Binding-site contacts:
Ligand atom O5 contacts residue LEU73 of chain 2.A at 3.5 Å.
Ligand atom C21 contacts residue GLY55 of chain 3.A at 3.7 Å.
Ligand atom C23 contacts residue PRO104 of chain 2.A at 3.8 Å (hydrophobic).
Ligand atom C12 contacts residue HIS53 of chain 3.A at 3.4 Å.
Ligand atom C18 contacts residue HIS53 of chain 3.A at 3.8 Å.
Ligand atom N1 contacts residue THR51 of chain 3.A at 3.5 Å.
Ligand atom C13 contacts residue ALA18 of chain 2.A at 3.7 Å (hydrophobic).
Ligand atom O5 contacts residue ASN71 of chain 2.A at 3.8 Å.
Ligand atom N20 contacts residue ILE105 of chain 2.A at 3.6 Å.
Ligand atom C17 contacts residue HIS53 of chain 3.A at 3.0 Å.
Ligand atom C17 contacts residue TYR54 of chain 3.A at 3.9 Å (hydrophobic).
Ligand atom O19 contacts residue PRO104 of chain 2.A at 3.1 Å (h-bond).
Ligand atom N1 contacts residue GLU74 of chain 2.A at 2.8 Å (salt-bridge).
Ligand atom N7 contacts residue TYR54 of chain 3.A at 3.1 Å (h-bond).
Ligand atom N8 contacts residue HIS53 of chain 3.A at 3.9 Å.
Ligand atom C23 contacts residue PRO106 of chain 2.A at 3.5 Å (hydrophobic).
Ligand atom C21 contacts residue PRO104 of chain 2.A at 3.6 Å (hydrophobic).
Ligand atom N9 contacts residue TYR54 of chain 3.A at 3.8 Å.
Ligand atom O5 contacts residue TYR54 of chain 3.A at 3.6 Å.
Ligand atom N11 contacts residue TYR54 of chain 3.A at 3.8 Å.
Ligand atom N8 contacts residue TYR54 of chain 3.A at 3.6 Å.
Ligand atom N20 contacts residue HIS53 of chain 3.A at 3.6 Å.
Ligand atom C6 contacts residue TYR54 of chain 3.A at 3.2 Å (hydrophobic).
Ligand atom N3 contacts residue TYR54 of chain 3.A at 3.5 Å.
Ligand atom N11 contacts residue VAL52 of chain 3.A at 3.7 Å.
Ligand atom C10 contacts residue TYR54 of chain 3.A at 3.7 Å (hydrophobic).
Ligand atom O5 contacts residue LEU72 of chain 2.A at 3.9 Å.
Ligand atom C14 contacts residue LEU19 of chain 2.A at 3.8 Å (hydrophobic).
Ligand atom C16 contacts residue HIS53 of chain 3.A at 3.4 Å.
Ligand atom C21 contacts residue ILE105 of chain 2.A at 3.3 Å (hydrophobic).
Ligand atom N20 contacts residue GLY55 of chain 3.A at 3.7 Å.
Ligand atom C13 contacts residue HIS53 of chain 3.A at 3.9 Å.
Ligand atom N9 contacts residue HIS53 of chain 3.A at 3.5 Å (h-bond).
Ligand atom C18 contacts residue PRO104 of chain 2.A at 3.7 Å (hydrophobic).
Ligand atom N1 contacts residue VAL52 of chain 3.A at 3.2 Å (h-bond).
Ligand atom N11 contacts residue HIS53 of chain 3.A at 3.8 Å.
Ligand atom O5 contacts residue LYS100 of chain 2.A at 3.7 Å.
Ligand atom C2 contacts residue TYR54 of chain 3.A at 3.8 Å (hydrophobic).
Ligand atom N3 contacts residue GLU74 of chain 2.A at 3.4 Å (salt-bridge).
Ligand atom C4 contacts residue TYR54 of chain 3.A at 3.3 Å (hydrophobic).

Sequence of chain 3.A:
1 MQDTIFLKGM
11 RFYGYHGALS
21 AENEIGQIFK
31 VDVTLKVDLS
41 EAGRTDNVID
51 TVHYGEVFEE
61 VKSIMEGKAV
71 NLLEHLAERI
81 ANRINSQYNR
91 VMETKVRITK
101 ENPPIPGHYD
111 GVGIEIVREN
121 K

Sequence of chain 2.A:
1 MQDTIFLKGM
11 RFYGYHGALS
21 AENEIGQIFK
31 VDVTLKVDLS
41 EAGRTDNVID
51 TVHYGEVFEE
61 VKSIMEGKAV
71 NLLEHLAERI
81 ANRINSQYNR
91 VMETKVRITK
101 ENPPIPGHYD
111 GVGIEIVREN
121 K

The small molecule below binds the protein below.
Small molecule (SMILES): Nc1nc(O)c2nn(-c3cccc(C(=O)NCc4cc(Cl)cc(Cl)c4)c3)nc2n1